Binding-site contacts:
Ligand atom C17 contacts residue LEU189 of chain 1.D at 3.9 Å (hydrophobic).
Ligand atom C20 contacts residue LEU189 of chain 1.D at 3.8 Å (hydrophobic).
Ligand atom C26 contacts residue HIS79 of chain 1.D at 3.8 Å.
Ligand atom N3 contacts residue PHE283 of chain 1.D at 3.4 Å.
Ligand atom C15 contacts residue PHE283 of chain 1.D at 3.6 Å (hydrophobic).
Ligand atom N4 contacts residue PHE283 of chain 1.D at 3.3 Å.
Ligand atom C1 contacts residue TYR247 of chain 1.D at 3.8 Å (hydrophobic).
Ligand atom O7 contacts residue GLN280 of chain 1.D at 3.0 Å (h-bond).
Ligand atom O7 contacts residue PHE283 of chain 1.D at 3.8 Å.
Ligand atom F27 contacts residue PHE250 of chain 1.D at 3.5 Å.
Ligand atom N4 contacts residue PHE250 of chain 1.D at 3.8 Å.
Ligand atom F27 contacts residue ILE246 of chain 1.D at 3.2 Å.
Ligand atom C1 contacts residue PHE250 of chain 1.D at 3.8 Å (hydrophobic).
Ligand atom C25 contacts residue LEU229 of chain 1.D at 3.4 Å (hydrophobic).
Ligand atom C14 contacts residue MET267 of chain 1.D at 4.0 Å (hydrophobic).
Ligand atom C2 contacts residue PHE283 of chain 1.D at 3.6 Å (hydrophobic).
Ligand atom C12 contacts residue ILE246 of chain 1.D at 3.8 Å (hydrophobic).
Ligand atom C6 contacts residue PHE283 of chain 1.D at 3.6 Å (hydrophobic).
Ligand atom F30 contacts residue LEU189 of chain 1.D at 3.8 Å.
Ligand atom O22 contacts residue VAL287 of chain 1.D at 3.7 Å.
Ligand atom C24 contacts residue PHE250 of chain 1.D at 3.9 Å (hydrophobic).
Ligand atom C5 contacts residue PHE283 of chain 1.D at 3.4 Å (hydrophobic).
Ligand atom C11 contacts residue SER231 of chain 1.D at 3.5 Å.
Ligand atom N9 contacts residue LEU229 of chain 1.D at 3.8 Å.
Ligand atom C12 contacts residue VAL232 of chain 1.D at 3.9 Å (hydrophobic).
Ligand atom N10 contacts residue LEU229 of chain 1.D at 3.5 Å.
Ligand atom C1 contacts residue GLN280 of chain 1.D at 3.4 Å.
Ligand atom C14 contacts residue PHE283 of chain 1.D at 3.7 Å (hydrophobic).
Ligand atom C18 contacts residue PHE250 of chain 1.D at 3.7 Å (hydrophobic).
Ligand atom C6 contacts residue GLN280 of chain 1.D at 3.6 Å.
Ligand atom C1 contacts residue PHE283 of chain 1.D at 3.7 Å (hydrophobic).
Ligand atom C2 contacts residue PHE250 of chain 1.D at 3.6 Å (hydrophobic).
Ligand atom C12 contacts residue PHE283 of chain 1.D at 3.3 Å (hydrophobic).
Ligand atom C11 contacts residue ILE246 of chain 1.D at 3.8 Å (hydrophobic).
Ligand atom C2 contacts residue MET267 of chain 1.D at 3.5 Å (hydrophobic).
Ligand atom N10 contacts residue TYR78 of chain 1.D at 3.7 Å.
Ligand atom F27 contacts residue TYR78 of chain 1.D at 3.9 Å.
Ligand atom C26 contacts residue PHE250 of chain 1.D at 3.9 Å (hydrophobic).
Ligand atom C8 contacts residue PHE283 of chain 1.D at 3.5 Å (hydrophobic).
Ligand atom N3 contacts residue PHE250 of chain 1.D at 3.6 Å.

A protein and the small-molecule ligand that binds it are described below.
Small molecule (SMILES): CS(=O)(=O)c1cccc(-n2ccc(=O)c(-c3ccnn3-c3cc(F)ccc3F)n2)c1

Sequence of chain 1.D:
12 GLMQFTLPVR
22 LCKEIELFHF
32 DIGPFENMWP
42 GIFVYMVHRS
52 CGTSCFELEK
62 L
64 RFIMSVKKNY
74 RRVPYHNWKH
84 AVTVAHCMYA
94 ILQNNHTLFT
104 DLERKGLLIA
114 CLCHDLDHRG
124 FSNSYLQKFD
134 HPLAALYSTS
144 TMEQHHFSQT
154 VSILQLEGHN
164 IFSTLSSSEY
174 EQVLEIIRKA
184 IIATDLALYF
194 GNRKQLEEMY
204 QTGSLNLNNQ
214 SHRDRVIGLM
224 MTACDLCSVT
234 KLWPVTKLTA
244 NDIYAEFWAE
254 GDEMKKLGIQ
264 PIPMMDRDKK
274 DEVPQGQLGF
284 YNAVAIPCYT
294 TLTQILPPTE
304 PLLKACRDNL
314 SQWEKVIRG